A small-molecule ligand and the protein it binds are described below.
Small molecule (SMILES): COc1cccc(C2=NC(=O)C(O)=CC2)c1

Sequence of chain 1.A:
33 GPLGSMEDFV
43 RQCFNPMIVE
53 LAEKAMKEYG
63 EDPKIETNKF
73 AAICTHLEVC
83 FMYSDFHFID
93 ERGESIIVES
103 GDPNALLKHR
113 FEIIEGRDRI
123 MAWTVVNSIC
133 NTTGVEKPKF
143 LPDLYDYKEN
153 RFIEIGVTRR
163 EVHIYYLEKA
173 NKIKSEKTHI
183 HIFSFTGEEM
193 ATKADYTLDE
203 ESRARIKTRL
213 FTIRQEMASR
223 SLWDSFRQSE

Binding-site contacts:
Ligand atom O09 contacts residue GLU63 of chain 1.A at 3.8 Å.
Ligand atom C15 contacts residue GLU117 of chain 1.A at 3.5 Å.
Ligand atom O09 contacts residue LYS71 of chain 1.A at 3.0 Å (salt-bridge).
Ligand atom O01 contacts residue TYR167 of chain 1.A at 4.0 Å.
Ligand atom C02 contacts residue GLU156 of chain 1.A at 4.0 Å.
Ligand atom C15 contacts residue MN1 of chain 1.C at 3.1 Å.
Ligand atom O01 contacts residue HIS78 of chain 1.A at 3.1 Å (h-bond).
Ligand atom C10 contacts residue TYR61 of chain 1.A at 3.8 Å (hydrophobic).
Ligand atom C12 contacts residue GLU117 of chain 1.A at 4.0 Å.
Ligand atom O01 contacts residue MN1 of chain 1.B at 2.2 Å.
Ligand atom O16 contacts residue MN1 of chain 1.C at 2.2 Å.
Ligand atom O01 contacts residue GLU156 of chain 1.A at 3.1 Å (salt-bridge).
Ligand atom C15 contacts residue GLU156 of chain 1.A at 4.0 Å.
Ligand atom O16 contacts residue MN1 of chain 1.B at 2.2 Å.
Ligand atom O01 contacts residue ILE157 of chain 1.A at 3.2 Å (h-bond).
Ligand atom C07 contacts residue ILE75 of chain 1.A at 4.0 Å (hydrophobic).
Ligand atom C02 contacts residue MN1 of chain 1.B at 3.0 Å.
Ligand atom C12 contacts residue MN1 of chain 1.D at 3.5 Å.
Ligand atom C15 contacts residue MN1 of chain 1.B at 2.9 Å.
Ligand atom C13 contacts residue GLU117 of chain 1.A at 3.7 Å.
Ligand atom C15 contacts residue HIS78 of chain 1.A at 3.1 Å.
Ligand atom N14 contacts residue GLU117 of chain 1.A at 3.1 Å (salt-bridge).
Ligand atom O16 contacts residue GLU156 of chain 1.A at 3.2 Å (salt-bridge).
Ligand atom O16 contacts residue HIS78 of chain 1.A at 3.0 Å.
Ligand atom C08 contacts residue ILE75 of chain 1.A at 3.7 Å (hydrophobic).
Ligand atom C12 contacts residue ALA57 of chain 1.A at 3.8 Å (hydrophobic).
Ligand atom N14 contacts residue MN1 of chain 1.C at 3.3 Å.
Ligand atom N14 contacts residue HIS78 of chain 1.A at 3.6 Å.
Ligand atom C13 contacts residue MN1 of chain 1.D at 3.5 Å.
Ligand atom O09 contacts residue ILE75 of chain 1.A at 3.7 Å.
Ligand atom O01 contacts residue LYS171 of chain 1.A at 2.8 Å (salt-bridge).
Ligand atom C11 contacts residue ALA57 of chain 1.A at 3.9 Å (hydrophobic).
Ligand atom C02 contacts residue HIS78 of chain 1.A at 3.3 Å.
Ligand atom C02 contacts residue LYS171 of chain 1.A at 3.5 Å.
Ligand atom C10 contacts residue GLU63 of chain 1.A at 3.3 Å.
Ligand atom C11 contacts residue ILE75 of chain 1.A at 3.9 Å (hydrophobic).
Ligand atom O16 contacts residue ASP145 of chain 1.A at 3.0 Å (salt-bridge).
Ligand atom C10 contacts residue ILE75 of chain 1.A at 4.0 Å (hydrophobic).
Ligand atom C10 contacts residue LYS71 of chain 1.A at 3.6 Å.
Ligand atom O16 contacts residue GLU117 of chain 1.A at 3.1 Å (salt-bridge).